This protein binds this small molecule.
Small molecule (SMILES): C=C[C@H]1[C@H](O[C@@H]2O[C@H](CO)[C@@H](O)[C@H](O)[C@H]2O)OC=C(C(=O)OC)[C@H]1CC=O

Binding-site contacts:
Ligand atom O1 contacts residue GLN186 of chain 2.B at 3.3 Å (h-bond).
Ligand atom C19 contacts residue TRP469 of chain 2.B at 3.6 Å (hydrophobic).
Ligand atom C20 contacts residue GLU476 of chain 2.B at 3.3 Å.
Ligand atom O27 contacts residue GLU420 of chain 2.B at 2.9 Å (salt-bridge).
Ligand atom O24 contacts residue PHE485 of chain 2.B at 4.0 Å.
Ligand atom O25 contacts residue GLU476 of chain 2.B at 2.7 Å (salt-bridge).
Ligand atom C19 contacts residue GLN36 of chain 2.B at 4.0 Å.
Ligand atom C5 contacts residue TYR347 of chain 2.B at 3.8 Å (hydrophobic).
Ligand atom O5 contacts residue GLN186 of chain 2.B at 3.3 Å (h-bond).
Ligand atom C23 contacts residue GLU476 of chain 2.B at 3.1 Å.
Ligand atom C17 contacts residue GLN186 of chain 2.B at 4.0 Å.
Ligand atom O13 contacts residue GLN276 of chain 2.B at 4.0 Å.
Ligand atom C17 contacts residue TYR347 of chain 2.B at 4.1 Å (hydrophobic).
Ligand atom O5 contacts residue TYR347 of chain 2.B at 3.9 Å.
Ligand atom O26 contacts residue TRP477 of chain 2.B at 2.9 Å (h-bond).
Ligand atom C7 contacts residue TYR200 of chain 2.B at 3.5 Å (hydrophobic).
Ligand atom C23 contacts residue PHE485 of chain 2.B at 3.3 Å (hydrophobic).
Ligand atom O25 contacts residue TRP469 of chain 2.B at 2.8 Å (h-bond).
Ligand atom C20 contacts residue TRP469 of chain 2.B at 3.7 Å (hydrophobic).
Ligand atom C21 contacts residue GLU476 of chain 2.B at 3.8 Å.
Ligand atom C8 contacts residue TYR200 of chain 2.B at 3.7 Å (hydrophobic).
Ligand atom O27 contacts residue GLN186 of chain 2.B at 3.3 Å (h-bond).
Ligand atom C12 contacts residue TRP392 of chain 2.B at 4.0 Å (hydrophobic).
Ligand atom O26 contacts residue TRP469 of chain 2.B at 3.7 Å.
Ligand atom O14 contacts residue THR348 of chain 2.B at 3.8 Å.
Ligand atom O26 contacts residue HIS140 of chain 2.B at 3.5 Å.
Ligand atom C18 contacts residue GLN186 of chain 2.B at 3.9 Å.
Ligand atom C15 contacts residue THR275 of chain 2.B at 3.1 Å.
Ligand atom C1 contacts residue GLN186 of chain 2.B at 4.0 Å.
Ligand atom C19 contacts residue TRP477 of chain 2.B at 3.8 Å (hydrophobic).
Ligand atom C21 contacts residue TRP469 of chain 2.B at 4.0 Å (hydrophobic).
Ligand atom C20 contacts residue GLN36 of chain 2.B at 3.8 Å.
Ligand atom O25 contacts residue GLN36 of chain 2.B at 3.0 Å (h-bond).
Ligand atom C20 contacts residue TRP477 of chain 2.B at 3.8 Å (hydrophobic).
Ligand atom C18 contacts residue GLU420 of chain 2.B at 4.0 Å.
Ligand atom C2 contacts residue THR189 of chain 2.B at 4.1 Å.
Ligand atom O26 contacts residue GLN36 of chain 2.B at 3.0 Å (h-bond).
Ligand atom O24 contacts residue GLU476 of chain 2.B at 2.6 Å (salt-bridge).
Ligand atom O27 contacts residue TYR347 of chain 2.B at 4.1 Å.
Ligand atom C15 contacts residue GLN276 of chain 2.B at 3.6 Å.

Sequence of chain 2.B:
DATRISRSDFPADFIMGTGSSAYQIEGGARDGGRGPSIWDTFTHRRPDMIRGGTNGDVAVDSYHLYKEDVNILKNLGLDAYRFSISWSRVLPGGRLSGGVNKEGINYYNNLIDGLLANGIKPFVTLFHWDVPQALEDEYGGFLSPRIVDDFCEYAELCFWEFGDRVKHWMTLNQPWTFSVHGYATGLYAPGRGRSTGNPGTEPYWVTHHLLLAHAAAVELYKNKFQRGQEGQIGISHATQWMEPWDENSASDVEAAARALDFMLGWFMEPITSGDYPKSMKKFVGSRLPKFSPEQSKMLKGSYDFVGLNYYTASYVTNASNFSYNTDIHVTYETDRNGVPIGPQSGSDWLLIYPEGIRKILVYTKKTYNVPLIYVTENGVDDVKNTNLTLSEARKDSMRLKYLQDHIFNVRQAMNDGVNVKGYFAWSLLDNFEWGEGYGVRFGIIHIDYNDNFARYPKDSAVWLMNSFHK